Binding-site contacts:
Ligand atom N3 contacts residue LYS198 of chain 1.F at 2.9 Å (salt-bridge).
Ligand atom N7 contacts residue GLN183 of chain 1.F at 3.6 Å (h-bond).
Ligand atom N1 contacts residue LEU186 of chain 1.F at 2.7 Å (h-bond).
Ligand atom O3G contacts residue GLU331 of chain 1.F at 3.0 Å (salt-bridge).
Ligand atom O1B contacts residue MG1 of chain 1.T at 2.7 Å.
Ligand atom N1 contacts residue TYR185 of chain 1.F at 3.5 Å.
Ligand atom C6 contacts residue LYS184 of chain 1.F at 3.7 Å.
Ligand atom O2G contacts residue ASP318 of chain 1.F at 3.4 Å (salt-bridge).
Ligand atom O3' contacts residue ASP200 of chain 1.F at 3.3 Å (salt-bridge).
Ligand atom PG contacts residue ASP318 of chain 1.F at 3.5 Å.
Ligand atom N3 contacts residue MET320 of chain 1.F at 3.1 Å.
Ligand atom N3 contacts residue TYR185 of chain 1.F at 3.5 Å.
Ligand atom O3G contacts residue ASP318 of chain 1.F at 2.4 Å (salt-bridge).
Ligand atom C4 contacts residue MET320 of chain 1.F at 3.4 Å (hydrophobic).
Ligand atom O1G contacts residue MG1 of chain 1.T at 2.4 Å.
Ligand atom O2A contacts residue LYS150 of chain 1.F at 3.4 Å.
Ligand atom PB contacts residue GLU331 of chain 1.F at 3.6 Å.
Ligand atom O1A contacts residue GLU331 of chain 1.F at 2.9 Å (salt-bridge).
Ligand atom O2A contacts residue GLU331 of chain 1.F at 3.1 Å (salt-bridge).
Ligand atom PG contacts residue MG1 of chain 1.T at 3.6 Å.
Ligand atom O1G contacts residue ASN333 of chain 1.F at 3.3 Å (h-bond).
Ligand atom C2 contacts residue MET320 of chain 1.F at 3.2 Å (hydrophobic).
Ligand atom C6 contacts residue MET320 of chain 1.F at 3.7 Å (hydrophobic).
Ligand atom O2G contacts residue ARG202 of chain 1.F at 3.7 Å.
Ligand atom O1B contacts residue GLU331 of chain 1.F at 2.5 Å (salt-bridge).
Ligand atom C2 contacts residue LEU186 of chain 1.F at 3.3 Å (hydrophobic).
Ligand atom O2' contacts residue MET320 of chain 1.F at 3.5 Å (h-bond).
Ligand atom O2G contacts residue ARG222 of chain 1.F at 3.1 Å (salt-bridge).
Ligand atom C2 contacts residue TYR185 of chain 1.F at 3.4 Å (hydrophobic).
Ligand atom O3G contacts residue ASN333 of chain 1.F at 3.7 Å.
Ligand atom C2 contacts residue LYS198 of chain 1.F at 3.4 Å.
Ligand atom N6 contacts residue LYS184 of chain 1.F at 2.7 Å (salt-bridge).
Ligand atom O2A contacts residue LYS74 of chain 1.F at 3.3 Å.
Ligand atom PA contacts residue GLU331 of chain 1.F at 3.3 Å.
Ligand atom C5 contacts residue MET320 of chain 1.F at 3.6 Å (hydrophobic).
Ligand atom N7 contacts residue LYS150 of chain 1.F at 2.7 Å (salt-bridge).
Ligand atom N6 contacts residue GLN183 of chain 1.F at 3.0 Å (h-bond).
Ligand atom N1 contacts residue MET320 of chain 1.F at 3.5 Å.
Ligand atom C8 contacts residue LYS150 of chain 1.F at 3.1 Å.
Ligand atom O1B contacts residue LYS74 of chain 1.F at 3.6 Å (salt-bridge).

Sequence of chain 1.F:
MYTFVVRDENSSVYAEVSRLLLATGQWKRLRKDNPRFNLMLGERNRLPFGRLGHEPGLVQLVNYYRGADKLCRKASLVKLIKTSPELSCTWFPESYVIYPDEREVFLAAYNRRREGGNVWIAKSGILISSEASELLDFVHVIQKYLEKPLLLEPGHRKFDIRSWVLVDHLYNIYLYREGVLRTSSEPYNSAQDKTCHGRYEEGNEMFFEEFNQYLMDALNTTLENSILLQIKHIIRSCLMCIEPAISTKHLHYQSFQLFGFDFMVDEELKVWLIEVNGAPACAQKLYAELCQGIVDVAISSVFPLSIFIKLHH

The protein below binds the small molecule below.
Small molecule (SMILES): Nc1ncnc2c1ncn2[C@@H]1O[C@H](CO[P](=O)(O)O[P](=O)(O)CP(=O)(O)O)[C@@H](O)[C@H]1O